Binding-site contacts:
Ligand atom N1 contacts residue PHE629 of chain 4.D at 4.2 Å.
Ligand atom N4 contacts residue PHE629 of chain 4.H at 4.4 Å.
Ligand atom N1 contacts residue HIS628 of chain 4.D at 2.3 Å (h-bond).
Ligand atom N3 contacts residue HIS630 of chain 4.H at 2.6 Å (h-bond).
Ligand atom C2 contacts residue GLY627 of chain 4.D at 4.1 Å.
Ligand atom C5 contacts residue HIS630 of chain 4.H at 4.3 Å.
Ligand atom C2 contacts residue HIS630 of chain 4.H at 3.2 Å.
Ligand atom C2 contacts residue HIS628 of chain 4.D at 3.3 Å.
Ligand atom N1 contacts residue HIS630 of chain 4.H at 4.2 Å.
Ligand atom C4 contacts residue HIS628 of chain 4.D at 4.5 Å.
Ligand atom N3 contacts residue HIS628 of chain 4.D at 4.3 Å.
Ligand atom C5 contacts residue PHE629 of chain 4.H at 4.0 Å (hydrophobic).
Ligand atom N4 contacts residue HIS630 of chain 4.H at 3.0 Å.
Ligand atom C4 contacts residue HIS630 of chain 4.H at 3.2 Å.
Ligand atom O2 contacts residue HIS628 of chain 4.D at 3.4 Å (h-bond).
Ligand atom C6 contacts residue PHE629 of chain 4.D at 4.0 Å (hydrophobic).
Ligand atom O2 contacts residue ASP626 of chain 4.D at 3.6 Å (salt-bridge).
Ligand atom C5 contacts residue HIS628 of chain 4.D at 3.9 Å.
Ligand atom N1 contacts residue TRP607 of chain 4.H at 4.5 Å.
Ligand atom N4 contacts residue PRO631 of chain 4.H at 4.4 Å.
Ligand atom O2 contacts residue HIS630 of chain 4.H at 3.5 Å.
Ligand atom O2 contacts residue GLY627 of chain 4.D at 3.4 Å.
Ligand atom C6 contacts residue HIS628 of chain 4.D at 2.7 Å.

This protein binds this small molecule.
Small molecule (SMILES): Nc1ccnc(=O)[nH]1

Sequence of chain 4.D:
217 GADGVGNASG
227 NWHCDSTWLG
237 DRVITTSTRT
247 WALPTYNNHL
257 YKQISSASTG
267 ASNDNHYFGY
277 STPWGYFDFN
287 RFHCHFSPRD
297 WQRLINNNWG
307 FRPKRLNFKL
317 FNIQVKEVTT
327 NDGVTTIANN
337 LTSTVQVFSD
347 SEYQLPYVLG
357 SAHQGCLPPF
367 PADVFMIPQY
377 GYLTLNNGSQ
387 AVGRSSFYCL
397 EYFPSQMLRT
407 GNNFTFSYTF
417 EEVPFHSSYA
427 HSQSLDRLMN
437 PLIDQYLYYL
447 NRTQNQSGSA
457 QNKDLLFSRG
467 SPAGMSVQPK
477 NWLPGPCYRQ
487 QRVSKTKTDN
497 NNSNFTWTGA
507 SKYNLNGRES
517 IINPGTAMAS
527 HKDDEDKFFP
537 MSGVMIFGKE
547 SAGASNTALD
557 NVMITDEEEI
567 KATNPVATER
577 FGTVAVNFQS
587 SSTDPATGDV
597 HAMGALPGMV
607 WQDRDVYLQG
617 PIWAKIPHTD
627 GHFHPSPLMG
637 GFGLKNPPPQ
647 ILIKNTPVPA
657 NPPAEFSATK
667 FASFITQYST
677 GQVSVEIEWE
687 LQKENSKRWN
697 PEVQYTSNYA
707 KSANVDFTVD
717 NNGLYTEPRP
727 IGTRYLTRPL

Sequence of chain 4.H:
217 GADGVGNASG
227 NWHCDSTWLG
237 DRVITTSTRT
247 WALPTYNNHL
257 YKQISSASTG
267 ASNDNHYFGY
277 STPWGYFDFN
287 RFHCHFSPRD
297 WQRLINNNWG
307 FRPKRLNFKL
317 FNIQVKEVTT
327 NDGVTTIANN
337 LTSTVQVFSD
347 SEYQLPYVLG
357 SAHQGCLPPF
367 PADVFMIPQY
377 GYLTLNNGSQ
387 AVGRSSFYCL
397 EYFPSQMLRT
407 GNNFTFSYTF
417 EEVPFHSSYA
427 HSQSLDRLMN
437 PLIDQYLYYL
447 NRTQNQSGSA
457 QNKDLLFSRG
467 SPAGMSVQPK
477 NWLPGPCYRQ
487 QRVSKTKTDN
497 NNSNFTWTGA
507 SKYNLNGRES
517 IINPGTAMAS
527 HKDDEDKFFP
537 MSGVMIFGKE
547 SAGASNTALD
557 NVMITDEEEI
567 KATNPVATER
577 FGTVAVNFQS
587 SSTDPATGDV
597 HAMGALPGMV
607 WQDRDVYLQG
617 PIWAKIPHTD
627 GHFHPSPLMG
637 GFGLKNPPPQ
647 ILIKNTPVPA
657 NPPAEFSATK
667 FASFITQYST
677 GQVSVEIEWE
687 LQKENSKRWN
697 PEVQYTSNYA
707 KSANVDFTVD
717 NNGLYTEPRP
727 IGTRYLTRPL